A protein and the small-molecule ligand that binds it are described below.
Small molecule (SMILES): CC(=O)N[C@@H]1[C@@H](O)[C@H](O)[C@@H](CO)O[C@H]1O

Sequence of chain 1.A:
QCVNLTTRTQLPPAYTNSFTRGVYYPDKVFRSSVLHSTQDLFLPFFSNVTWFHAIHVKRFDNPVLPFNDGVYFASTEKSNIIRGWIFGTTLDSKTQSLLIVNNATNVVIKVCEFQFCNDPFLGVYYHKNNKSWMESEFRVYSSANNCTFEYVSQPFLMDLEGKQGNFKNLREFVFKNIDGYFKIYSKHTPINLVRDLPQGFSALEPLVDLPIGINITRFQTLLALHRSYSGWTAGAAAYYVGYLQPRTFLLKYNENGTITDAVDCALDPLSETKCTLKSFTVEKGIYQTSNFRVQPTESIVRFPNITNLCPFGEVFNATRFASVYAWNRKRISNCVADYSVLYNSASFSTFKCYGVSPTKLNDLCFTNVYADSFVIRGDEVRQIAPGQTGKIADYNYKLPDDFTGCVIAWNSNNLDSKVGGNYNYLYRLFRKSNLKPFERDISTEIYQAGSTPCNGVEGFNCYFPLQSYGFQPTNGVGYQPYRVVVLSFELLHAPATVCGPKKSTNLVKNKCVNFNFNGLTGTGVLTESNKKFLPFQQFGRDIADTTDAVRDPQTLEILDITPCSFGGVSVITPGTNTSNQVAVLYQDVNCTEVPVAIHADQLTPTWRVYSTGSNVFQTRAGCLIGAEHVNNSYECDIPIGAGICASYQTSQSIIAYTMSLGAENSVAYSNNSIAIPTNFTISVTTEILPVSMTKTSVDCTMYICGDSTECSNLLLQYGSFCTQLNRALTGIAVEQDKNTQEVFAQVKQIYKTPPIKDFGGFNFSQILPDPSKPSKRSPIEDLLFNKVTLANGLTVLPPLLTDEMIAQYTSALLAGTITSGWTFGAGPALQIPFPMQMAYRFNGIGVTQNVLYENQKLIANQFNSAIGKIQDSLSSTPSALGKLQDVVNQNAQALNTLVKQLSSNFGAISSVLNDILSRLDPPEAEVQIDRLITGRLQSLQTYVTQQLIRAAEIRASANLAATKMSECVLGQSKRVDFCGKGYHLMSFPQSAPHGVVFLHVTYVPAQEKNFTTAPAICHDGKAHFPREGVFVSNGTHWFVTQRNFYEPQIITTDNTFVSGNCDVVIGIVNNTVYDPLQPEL

Binding-site contacts:
Ligand atom O6 contacts residue ASN798 of chain 1.A at 3.5 Å (h-bond).
Ligand atom C1 contacts residue SER800 of chain 1.A at 3.9 Å.
Ligand atom C6 contacts residue ASN798 of chain 1.A at 4.0 Å.
Ligand atom C5 contacts residue SER800 of chain 1.A at 3.6 Å.
Ligand atom C5 contacts residue ASN798 of chain 1.A at 3.7 Å.
Ligand atom O6 contacts residue SER800 of chain 1.A at 4.3 Å.
Ligand atom C4 contacts residue ASN798 of chain 1.A at 4.2 Å.
Ligand atom C2 contacts residue ASN798 of chain 1.A at 2.5 Å.
Ligand atom C6 contacts residue SER800 of chain 1.A at 3.6 Å.
Ligand atom C1 contacts residue ASN798 of chain 1.A at 1.5 Å.
Ligand atom C3 contacts residue ASN798 of chain 1.A at 3.8 Å.
Ligand atom O5 contacts residue SER800 of chain 1.A at 3.2 Å (h-bond).
Ligand atom N2 contacts residue ASN798 of chain 1.A at 2.9 Å (h-bond).
Ligand atom C6 contacts residue GLN801 of chain 1.A at 4.3 Å.
Ligand atom O5 contacts residue ASN798 of chain 1.A at 2.4 Å (h-bond).
Ligand atom C7 contacts residue ASN798 of chain 1.A at 4.0 Å.